Sequence of chain 52.E:
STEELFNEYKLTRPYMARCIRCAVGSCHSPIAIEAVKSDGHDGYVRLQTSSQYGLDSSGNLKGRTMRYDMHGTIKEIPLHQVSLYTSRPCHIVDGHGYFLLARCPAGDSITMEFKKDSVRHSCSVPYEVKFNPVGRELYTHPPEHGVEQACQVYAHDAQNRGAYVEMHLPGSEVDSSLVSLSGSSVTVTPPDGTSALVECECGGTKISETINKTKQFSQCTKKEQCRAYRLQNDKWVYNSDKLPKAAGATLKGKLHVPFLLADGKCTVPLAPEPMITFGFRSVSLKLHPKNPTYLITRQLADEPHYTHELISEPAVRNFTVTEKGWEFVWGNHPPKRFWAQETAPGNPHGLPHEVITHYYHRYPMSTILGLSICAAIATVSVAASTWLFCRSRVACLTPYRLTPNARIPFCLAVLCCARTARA

The small molecule below binds the protein below.
Small molecule (SMILES): CC(=O)N[C@@H]1[C@@H](O)[C@H](O)[C@@H](CO)O[C@H]1O

Binding-site contacts:
Ligand atom C6 contacts residue ASN318 of chain 52.E at 3.3 Å.
Ligand atom O4 contacts residue ASN318 of chain 52.E at 4.4 Å.
Ligand atom C6 contacts residue SER284 of chain 52.E at 3.2 Å.
Ligand atom O5 contacts residue SER284 of chain 52.E at 4.4 Å.
Ligand atom O6 contacts residue SER284 of chain 52.E at 2.9 Å (h-bond).
Ligand atom O6 contacts residue ASN318 of chain 52.E at 3.3 Å.
Ligand atom C5 contacts residue SER284 of chain 52.E at 4.5 Å.